Sequence of chain 2.A:
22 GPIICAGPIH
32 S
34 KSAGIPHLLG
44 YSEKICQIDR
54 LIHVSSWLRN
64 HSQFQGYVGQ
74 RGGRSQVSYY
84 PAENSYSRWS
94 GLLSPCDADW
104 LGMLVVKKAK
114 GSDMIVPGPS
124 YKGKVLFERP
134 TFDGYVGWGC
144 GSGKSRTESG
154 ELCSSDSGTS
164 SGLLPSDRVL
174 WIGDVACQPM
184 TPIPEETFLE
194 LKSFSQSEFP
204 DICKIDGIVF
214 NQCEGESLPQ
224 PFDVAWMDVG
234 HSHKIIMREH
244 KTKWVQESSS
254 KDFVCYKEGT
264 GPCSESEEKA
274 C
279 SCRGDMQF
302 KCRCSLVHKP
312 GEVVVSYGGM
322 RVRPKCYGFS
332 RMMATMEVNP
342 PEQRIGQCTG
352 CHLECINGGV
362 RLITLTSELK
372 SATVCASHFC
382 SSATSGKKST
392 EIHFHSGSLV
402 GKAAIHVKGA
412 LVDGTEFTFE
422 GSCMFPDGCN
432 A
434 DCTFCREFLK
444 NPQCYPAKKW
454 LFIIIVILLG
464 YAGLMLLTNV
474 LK

A small-molecule ligand and the protein it binds are described below.
Small molecule (SMILES): CC(=O)N[C@H]1[C@H](O[C@H]2[C@H](O)[C@@H](NC(C)=O)CO[C@@H]2CO)O[C@H](CO)[C@@H](O[C@H]2O[C@H](CO)[C@@H](O)[C@H](O)[C@@H]2O)[C@@H]1O

Binding-site contacts:
Ligand atom C8 contacts residue SER59 of chain 2.A at 3.3 Å.
Ligand atom O6 contacts residue LEU41 of chain 2.A at 4.5 Å.
Ligand atom C2 contacts residue ASN63 of chain 2.A at 2.5 Å.
Ligand atom C6 contacts residue LEU42 of chain 2.A at 4.4 Å (hydrophobic).
Ligand atom C7 contacts residue ASN63 of chain 2.A at 3.0 Å.
Ligand atom C6 contacts residue HIS40 of chain 2.A at 2.3 Å.
Ligand atom C7 contacts residue HIS56 of chain 2.A at 4.3 Å.
Ligand atom C3 contacts residue ASN63 of chain 2.A at 3.8 Å.
Ligand atom C1 contacts residue SER59 of chain 2.A at 4.4 Å.
Ligand atom C1 contacts residue ASN63 of chain 2.A at 1.4 Å.
Ligand atom C7 contacts residue TRP60 of chain 2.A at 4.4 Å (hydrophobic).
Ligand atom C8 contacts residue HIS56 of chain 2.A at 3.4 Å.
Ligand atom O6 contacts residue HIS40 of chain 2.A at 1.4 Å.
Ligand atom C5 contacts residue ASN63 of chain 2.A at 3.7 Å.
Ligand atom C7 contacts residue SER59 of chain 2.A at 4.0 Å.
Ligand atom O5 contacts residue HIS40 of chain 2.A at 3.7 Å.
Ligand atom O5 contacts residue ASN63 of chain 2.A at 2.4 Å (h-bond).
Ligand atom N2 contacts residue HIS56 of chain 2.A at 4.5 Å.
Ligand atom C8 contacts residue ASN63 of chain 2.A at 4.2 Å.
Ligand atom O7 contacts residue HIS64 of chain 2.A at 4.2 Å.
Ligand atom C4 contacts residue ASN63 of chain 2.A at 4.2 Å.
Ligand atom C8 contacts residue TRP60 of chain 2.A at 3.6 Å (hydrophobic).
Ligand atom N2 contacts residue SER59 of chain 2.A at 3.7 Å.
Ligand atom C5 contacts residue HIS40 of chain 2.A at 3.6 Å.
Ligand atom O7 contacts residue ASN63 of chain 2.A at 2.7 Å (h-bond).
Ligand atom N2 contacts residue ASN63 of chain 2.A at 2.9 Å (h-bond).